A small-molecule ligand and the protein it binds are described below.
Small molecule (SMILES): CC(=O)N[C@@H]1[C@@H](O)[C@H](O)[C@@H](CO)O[C@H]1O

Sequence of chain 1.A:
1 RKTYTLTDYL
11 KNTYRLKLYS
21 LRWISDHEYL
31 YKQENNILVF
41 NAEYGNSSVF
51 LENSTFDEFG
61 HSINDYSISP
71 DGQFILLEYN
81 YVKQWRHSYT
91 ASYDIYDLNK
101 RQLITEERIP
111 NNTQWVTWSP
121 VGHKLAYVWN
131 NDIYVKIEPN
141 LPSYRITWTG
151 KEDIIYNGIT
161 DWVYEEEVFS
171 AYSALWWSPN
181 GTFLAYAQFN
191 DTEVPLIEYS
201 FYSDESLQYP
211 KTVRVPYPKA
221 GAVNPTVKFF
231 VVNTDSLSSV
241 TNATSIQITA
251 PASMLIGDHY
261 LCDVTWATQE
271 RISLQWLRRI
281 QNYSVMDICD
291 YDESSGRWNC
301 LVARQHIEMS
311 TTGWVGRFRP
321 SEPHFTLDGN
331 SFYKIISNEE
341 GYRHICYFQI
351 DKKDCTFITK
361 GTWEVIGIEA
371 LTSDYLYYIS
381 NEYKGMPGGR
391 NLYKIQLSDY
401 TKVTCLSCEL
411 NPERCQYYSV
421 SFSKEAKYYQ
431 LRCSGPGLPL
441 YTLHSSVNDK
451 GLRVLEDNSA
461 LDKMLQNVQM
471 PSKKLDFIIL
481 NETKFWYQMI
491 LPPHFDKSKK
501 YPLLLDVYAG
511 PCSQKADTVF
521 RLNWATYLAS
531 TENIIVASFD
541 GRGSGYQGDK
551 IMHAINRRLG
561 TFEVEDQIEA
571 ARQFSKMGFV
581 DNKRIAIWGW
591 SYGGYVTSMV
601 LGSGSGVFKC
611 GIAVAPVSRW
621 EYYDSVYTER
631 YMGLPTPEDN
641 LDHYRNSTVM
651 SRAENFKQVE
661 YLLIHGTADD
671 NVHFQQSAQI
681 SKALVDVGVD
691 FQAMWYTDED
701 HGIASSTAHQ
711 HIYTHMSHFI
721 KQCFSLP

Binding-site contacts:
Ligand atom O5 contacts residue THR192 of chain 1.A at 3.9 Å.
Ligand atom C7 contacts residue ASN190 of chain 1.A at 3.4 Å.
Ligand atom C1 contacts residue ILE155 of chain 1.A at 4.4 Å (hydrophobic).
Ligand atom C8 contacts residue GLN188 of chain 1.A at 4.2 Å.
Ligand atom O7 contacts residue GLN188 of chain 1.A at 4.5 Å.
Ligand atom N2 contacts residue ILE155 of chain 1.A at 3.9 Å.
Ligand atom C6 contacts residue GLU193 of chain 1.A at 4.0 Å.
Ligand atom C4 contacts residue ASN190 of chain 1.A at 4.3 Å.
Ligand atom C8 contacts residue ILE155 of chain 1.A at 3.8 Å (hydrophobic).
Ligand atom C7 contacts residue ILE155 of chain 1.A at 4.0 Å (hydrophobic).
Ligand atom O6 contacts residue THR192 of chain 1.A at 4.2 Å.
Ligand atom C5 contacts residue THR192 of chain 1.A at 4.2 Å.
Ligand atom C5 contacts residue ASN190 of chain 1.A at 3.7 Å.
Ligand atom C1 contacts residue ASN190 of chain 1.A at 1.5 Å.
Ligand atom C2 contacts residue ASN190 of chain 1.A at 2.6 Å.
Ligand atom O7 contacts residue LYS228 of chain 1.A at 3.5 Å (salt-bridge).
Ligand atom C1 contacts residue THR192 of chain 1.A at 3.7 Å.
Ligand atom C8 contacts residue THR149 of chain 1.A at 4.2 Å.
Ligand atom O5 contacts residue ASN190 of chain 1.A at 2.4 Å (h-bond).
Ligand atom N2 contacts residue ASN190 of chain 1.A at 3.1 Å (h-bond).
Ligand atom C3 contacts residue ASN190 of chain 1.A at 3.9 Å.
Ligand atom O7 contacts residue ASN190 of chain 1.A at 3.3 Å (h-bond).
Ligand atom O6 contacts residue GLU193 of chain 1.A at 3.0 Å (salt-bridge).